Sequence of chain 1.B:
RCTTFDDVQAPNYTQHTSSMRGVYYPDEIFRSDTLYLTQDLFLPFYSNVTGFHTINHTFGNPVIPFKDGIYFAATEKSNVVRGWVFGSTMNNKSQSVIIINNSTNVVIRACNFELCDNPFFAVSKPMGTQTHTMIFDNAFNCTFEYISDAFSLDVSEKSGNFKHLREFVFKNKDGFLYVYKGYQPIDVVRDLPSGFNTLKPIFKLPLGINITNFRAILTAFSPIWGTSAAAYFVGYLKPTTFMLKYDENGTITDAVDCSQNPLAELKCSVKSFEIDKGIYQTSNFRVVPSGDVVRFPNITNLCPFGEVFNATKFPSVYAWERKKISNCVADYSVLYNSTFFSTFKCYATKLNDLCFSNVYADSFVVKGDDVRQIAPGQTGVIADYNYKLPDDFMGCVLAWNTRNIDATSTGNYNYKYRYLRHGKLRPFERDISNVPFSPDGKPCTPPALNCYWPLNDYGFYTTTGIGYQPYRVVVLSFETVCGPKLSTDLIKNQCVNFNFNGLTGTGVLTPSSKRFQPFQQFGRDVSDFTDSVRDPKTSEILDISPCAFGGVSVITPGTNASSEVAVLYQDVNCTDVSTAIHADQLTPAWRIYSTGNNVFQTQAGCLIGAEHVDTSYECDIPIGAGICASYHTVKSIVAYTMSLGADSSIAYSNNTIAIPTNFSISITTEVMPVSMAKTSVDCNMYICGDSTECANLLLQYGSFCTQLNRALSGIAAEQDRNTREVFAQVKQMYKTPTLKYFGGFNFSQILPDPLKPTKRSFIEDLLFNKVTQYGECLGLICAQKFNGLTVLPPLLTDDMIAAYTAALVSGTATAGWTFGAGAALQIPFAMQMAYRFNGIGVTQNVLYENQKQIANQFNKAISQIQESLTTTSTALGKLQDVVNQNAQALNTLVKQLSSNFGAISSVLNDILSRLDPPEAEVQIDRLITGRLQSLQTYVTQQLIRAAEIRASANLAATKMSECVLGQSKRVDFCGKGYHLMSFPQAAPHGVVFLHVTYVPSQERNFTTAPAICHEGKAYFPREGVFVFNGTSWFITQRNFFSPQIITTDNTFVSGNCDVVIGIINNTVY

Binding-site contacts:
Ligand atom C1 contacts residue PHE1072 of chain 1.B at 3.6 Å (hydrophobic).
Ligand atom O7 contacts residue ASN1067 of chain 1.B at 4.4 Å.
Ligand atom C2 contacts residue ASN1067 of chain 1.B at 2.4 Å.
Ligand atom C1 contacts residue THR1069 of chain 1.B at 3.7 Å.
Ligand atom O6 contacts residue TRP1071 of chain 1.B at 3.4 Å (h-bond).
Ligand atom C4 contacts residue THR1069 of chain 1.B at 4.5 Å.
Ligand atom C7 contacts residue ASN1067 of chain 1.B at 3.8 Å.
Ligand atom C7 contacts residue SER1070 of chain 1.B at 4.3 Å.
Ligand atom C3 contacts residue THR1069 of chain 1.B at 3.8 Å.
Ligand atom C8 contacts residue ASN1067 of chain 1.B at 4.5 Å.
Ligand atom C6 contacts residue SER1070 of chain 1.B at 4.3 Å.
Ligand atom C5 contacts residue ASN1067 of chain 1.B at 3.6 Å.
Ligand atom O6 contacts residue SER1070 of chain 1.B at 3.5 Å.
Ligand atom O5 contacts residue SER1070 of chain 1.B at 4.4 Å.
Ligand atom C4 contacts residue ASN1067 of chain 1.B at 4.2 Å.
Ligand atom O5 contacts residue ASN1067 of chain 1.B at 2.4 Å (h-bond).
Ligand atom C3 contacts residue ASN1067 of chain 1.B at 3.8 Å.
Ligand atom C1 contacts residue ASN1067 of chain 1.B at 1.4 Å.
Ligand atom C5 contacts residue SER1070 of chain 1.B at 4.1 Å.
Ligand atom C8 contacts residue THR1069 of chain 1.B at 3.4 Å.
Ligand atom C2 contacts residue THR1069 of chain 1.B at 3.8 Å.
Ligand atom C8 contacts residue SER1070 of chain 1.B at 3.7 Å.
Ligand atom O5 contacts residue PHE1072 of chain 1.B at 3.1 Å.
Ligand atom O7 contacts residue SER1070 of chain 1.B at 3.9 Å.
Ligand atom C6 contacts residue PHE1072 of chain 1.B at 3.8 Å (hydrophobic).
Ligand atom O4 contacts residue THR1069 of chain 1.B at 4.3 Å.
Ligand atom C5 contacts residue PHE1072 of chain 1.B at 4.2 Å (hydrophobic).
Ligand atom C1 contacts residue SER1070 of chain 1.B at 4.3 Å.
Ligand atom N2 contacts residue ASN1067 of chain 1.B at 2.8 Å (h-bond).
Ligand atom N2 contacts residue THR1069 of chain 1.B at 2.9 Å (h-bond).
Ligand atom C7 contacts residue THR1069 of chain 1.B at 3.5 Å.
Ligand atom O6 contacts residue PHE1072 of chain 1.B at 3.1 Å.

This small molecule binds to this protein.
Small molecule (SMILES): CC(=O)N[C@H]1[C@H](O[C@H]2[C@H](O)[C@@H](NC(C)=O)CO[C@@H]2CO)O[C@H](CO)[C@@H](O)[C@@H]1O